Binding-site contacts:
Ligand atom CA contacts residue GLY71 of chain 1.A at 3.6 Å.
Ligand atom CD2 contacts residue THR72 of chain 1.A at 3.9 Å.
Ligand atom CA contacts residue TRP120 of chain 1.A at 3.5 Å (hydrophobic).
Ligand atom CA contacts residue ASN101 of chain 1.A at 3.2 Å.
Ligand atom N contacts residue ARG54 of chain 1.A at 3.8 Å.
Ligand atom C contacts residue GLN62 of chain 1.A at 3.5 Å.
Ligand atom CG contacts residue PHE112 of chain 1.A at 3.8 Å (hydrophobic).
Ligand atom CB contacts residue PHE59 of chain 1.A at 3.8 Å (hydrophobic).
Ligand atom O contacts residue ARG54 of chain 1.A at 2.9 Å (salt-bridge).
Ligand atom CG contacts residue PHE59 of chain 1.A at 3.7 Å (hydrophobic).
Ligand atom CB contacts residue ASN101 of chain 1.A at 3.3 Å.
Ligand atom CE1 contacts residue ASN70 of chain 1.A at 3.3 Å.
Ligand atom N contacts residue GLN62 of chain 1.A at 3.6 Å.
Ligand atom O contacts residue ALA102 of chain 1.A at 3.5 Å.
Ligand atom CD contacts residue PHE112 of chain 1.A at 3.8 Å (hydrophobic).
Ligand atom N contacts residue HIS125 of chain 1.A at 3.8 Å.
Ligand atom C contacts residue GLY71 of chain 1.A at 3.8 Å.
Ligand atom C contacts residue TRP120 of chain 1.A at 3.7 Å (hydrophobic).
Ligand atom O contacts residue TRP120 of chain 1.A at 2.9 Å (h-bond).
Ligand atom CD contacts residue ARG54 of chain 1.A at 3.7 Å.
Ligand atom CB contacts residue ALA100 of chain 1.A at 3.4 Å (hydrophobic).
Ligand atom OXT contacts residue TRP120 of chain 1.A at 3.2 Å (h-bond).
Ligand atom O contacts residue GLN62 of chain 1.A at 3.1 Å (h-bond).
Ligand atom C contacts residue ASN101 of chain 1.A at 3.5 Å.
Ligand atom CB contacts residue GLY71 of chain 1.A at 3.8 Å.
Ligand atom CB contacts residue LEU121 of chain 1.A at 3.6 Å (hydrophobic).
Ligand atom O contacts residue PHE59 of chain 1.A at 3.5 Å.
Ligand atom C contacts residue TRP120 of chain 1.A at 3.9 Å (hydrophobic).
Ligand atom CB contacts residue GLN110 of chain 1.A at 3.6 Å.
Ligand atom O contacts residue LEU121 of chain 1.A at 3.6 Å.
Ligand atom CA contacts residue HIS125 of chain 1.A at 3.5 Å.
Ligand atom CB contacts residue HIS125 of chain 1.A at 3.6 Å.
Ligand atom N contacts residue PHE59 of chain 1.A at 3.7 Å.
Ligand atom C contacts residue PHE59 of chain 1.A at 3.5 Å (hydrophobic).
Ligand atom CA contacts residue PHE59 of chain 1.A at 3.8 Å (hydrophobic).
Ligand atom N contacts residue ASN101 of chain 1.A at 2.8 Å (h-bond).
Ligand atom C contacts residue PHE59 of chain 1.A at 3.6 Å (hydrophobic).
Ligand atom CA contacts residue GLN62 of chain 1.A at 3.4 Å.
Ligand atom N contacts residue GLY71 of chain 1.A at 3.0 Å (h-bond).
Ligand atom O contacts residue PHE59 of chain 1.A at 3.7 Å.

The protein below binds the small molecule below.
Small molecule (SMILES): CC[C@H](C)[C@H](NC(=O)[C@@H]1CCCN1C(=O)CNC(=O)[C@H](C)NC(=O)[C@@H](N)Cc1cnc[nH]1)C(=O)N[C@@H](C)C(=O)O

Sequence of chain 1.A:
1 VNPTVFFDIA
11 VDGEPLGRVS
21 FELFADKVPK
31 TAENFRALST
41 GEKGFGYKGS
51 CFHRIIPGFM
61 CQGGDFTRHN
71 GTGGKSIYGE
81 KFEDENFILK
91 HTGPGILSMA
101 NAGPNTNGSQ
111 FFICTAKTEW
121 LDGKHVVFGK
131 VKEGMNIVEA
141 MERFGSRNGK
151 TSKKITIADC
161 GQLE